The small molecule below binds the protein below.
Small molecule (SMILES): CC(=O)N[C@H]1[C@H](O[C@H]2[C@H](O)[C@@H](NC(C)=O)CO[C@@H]2CO[C@H]2O[C@@H](C)[C@@H](O)[C@@H](O)[C@@H]2O)O[C@H](CO)[C@@H](O)[C@@H]1O

Sequence of chain 1.A:
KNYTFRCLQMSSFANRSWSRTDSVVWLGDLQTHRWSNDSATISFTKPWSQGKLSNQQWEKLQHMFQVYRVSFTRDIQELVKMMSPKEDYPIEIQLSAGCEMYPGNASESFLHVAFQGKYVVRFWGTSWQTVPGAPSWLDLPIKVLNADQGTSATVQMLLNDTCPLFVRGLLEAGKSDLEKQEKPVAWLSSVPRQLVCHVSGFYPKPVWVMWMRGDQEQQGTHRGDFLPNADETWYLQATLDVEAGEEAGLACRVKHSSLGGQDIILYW

Binding-site contacts:
Ligand atom C3 contacts residue GLN161 of chain 1.A at 3.6 Å.
Ligand atom O4 contacts residue TRP129 of chain 1.A at 3.5 Å.
Ligand atom C5 contacts residue GLY130 of chain 1.A at 3.8 Å.
Ligand atom O4 contacts residue SER114 of chain 1.A at 2.9 Å (h-bond).
Ligand atom O6 contacts residue GLY130 of chain 1.A at 3.8 Å.
Ligand atom O3 contacts residue GLU113 of chain 1.A at 4.0 Å.
Ligand atom O7 contacts residue GLY130 of chain 1.A at 3.4 Å.
Ligand atom O7 contacts residue ASN165 of chain 1.A at 2.9 Å (h-bond).
Ligand atom C7 contacts residue GLN161 of chain 1.A at 3.5 Å.
Ligand atom O5 contacts residue TRP129 of chain 1.A at 4.2 Å.
Ligand atom C5 contacts residue ASN165 of chain 1.A at 3.8 Å.
Ligand atom C8 contacts residue TRP129 of chain 1.A at 4.0 Å (hydrophobic).
Ligand atom N2 contacts residue ASN165 of chain 1.A at 2.9 Å (h-bond).
Ligand atom O7 contacts residue TRP129 of chain 1.A at 4.2 Å.
Ligand atom C6 contacts residue LEU164 of chain 1.A at 3.5 Å (hydrophobic).
Ligand atom C7 contacts residue ASN165 of chain 1.A at 3.1 Å.
Ligand atom C3 contacts residue ASN165 of chain 1.A at 3.8 Å.
Ligand atom O3 contacts residue SER114 of chain 1.A at 3.1 Å (h-bond).
Ligand atom O3 contacts residue GLN161 of chain 1.A at 3.8 Å.
Ligand atom C2 contacts residue ASN165 of chain 1.A at 2.5 Å.
Ligand atom C1 contacts residue GLY130 of chain 1.A at 4.1 Å.
Ligand atom O5 contacts residue ASN165 of chain 1.A at 2.4 Å (h-bond).
Ligand atom C4 contacts residue GLY130 of chain 1.A at 4.0 Å.
Ligand atom O4 contacts residue GLY130 of chain 1.A at 3.7 Å.
Ligand atom O3 contacts residue THR131 of chain 1.A at 4.2 Å.
Ligand atom C6 contacts residue TRP129 of chain 1.A at 3.8 Å (hydrophobic).
Ligand atom C5 contacts residue ASN165 of chain 1.A at 3.7 Å.
Ligand atom C8 contacts residue GLN161 of chain 1.A at 3.3 Å.
Ligand atom C7 contacts residue GLY130 of chain 1.A at 3.9 Å.
Ligand atom C4 contacts residue SER114 of chain 1.A at 3.5 Å.
Ligand atom C1 contacts residue ASN165 of chain 1.A at 4.2 Å.
Ligand atom C5 contacts residue GLY130 of chain 1.A at 3.8 Å.
Ligand atom O5 contacts residue GLY130 of chain 1.A at 3.0 Å (h-bond).
Ligand atom N2 contacts residue GLN161 of chain 1.A at 2.7 Å (h-bond).
Ligand atom C6 contacts residue GLY130 of chain 1.A at 3.4 Å.
Ligand atom C1 contacts residue ASN165 of chain 1.A at 1.4 Å.
Ligand atom C6 contacts residue PHE128 of chain 1.A at 3.6 Å (hydrophobic).
Ligand atom C3 contacts residue SER114 of chain 1.A at 3.9 Å.
Ligand atom C3 contacts residue GLY130 of chain 1.A at 3.8 Å.
Ligand atom C2 contacts residue GLN161 of chain 1.A at 3.7 Å.